Sequence of chain 7.A:
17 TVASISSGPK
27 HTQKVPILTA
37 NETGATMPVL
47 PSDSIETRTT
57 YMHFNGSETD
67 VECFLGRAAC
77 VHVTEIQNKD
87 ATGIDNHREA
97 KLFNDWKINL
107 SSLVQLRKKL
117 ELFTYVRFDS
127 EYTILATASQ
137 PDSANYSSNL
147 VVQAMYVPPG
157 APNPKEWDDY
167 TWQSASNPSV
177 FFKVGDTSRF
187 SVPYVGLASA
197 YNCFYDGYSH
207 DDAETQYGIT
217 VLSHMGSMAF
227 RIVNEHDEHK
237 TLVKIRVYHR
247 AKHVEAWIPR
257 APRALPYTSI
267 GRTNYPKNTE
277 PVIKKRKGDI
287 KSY

Sequence of chain 7.C:
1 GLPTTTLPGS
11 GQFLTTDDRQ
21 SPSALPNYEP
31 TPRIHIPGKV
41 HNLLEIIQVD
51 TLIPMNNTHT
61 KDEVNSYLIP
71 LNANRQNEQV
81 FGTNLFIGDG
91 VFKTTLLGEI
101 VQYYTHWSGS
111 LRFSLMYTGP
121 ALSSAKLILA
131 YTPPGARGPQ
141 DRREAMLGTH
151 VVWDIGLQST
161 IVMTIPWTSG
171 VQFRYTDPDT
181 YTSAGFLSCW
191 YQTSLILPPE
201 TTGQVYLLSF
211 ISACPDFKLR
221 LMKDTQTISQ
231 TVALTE

Binding-site contacts:
Ligand atom C5A contacts residue VAL176 of chain 7.A at 3.6 Å (hydrophobic).
Ligand atom N3A contacts residue PHE186 of chain 7.A at 4.0 Å.
Ligand atom C5A contacts residue PHE186 of chain 7.A at 3.5 Å (hydrophobic).
Ligand atom C4C contacts residue VAL191 of chain 7.A at 3.0 Å (hydrophobic).
Ligand atom N2 contacts residue LEU106 of chain 7.A at 3.8 Å.
Ligand atom N3A contacts residue TYR152 of chain 7.A at 3.5 Å.
Ligand atom O1 contacts residue LEU106 of chain 7.A at 3.8 Å.
Ligand atom C2B contacts residue VAL188 of chain 7.A at 3.5 Å (hydrophobic).
Ligand atom C1C contacts residue TYR128 of chain 7.A at 3.7 Å (hydrophobic).
Ligand atom C1B contacts residue VAL188 of chain 7.A at 3.8 Å (hydrophobic).
Ligand atom C2C contacts residue TYR197 of chain 7.A at 3.7 Å (hydrophobic).
Ligand atom C4A contacts residue PRO174 of chain 7.A at 3.1 Å (hydrophobic).
Ligand atom C4B contacts residue TYR152 of chain 7.A at 3.8 Å (hydrophobic).
Ligand atom O1B contacts residue ILE104 of chain 7.A at 3.9 Å.
Ligand atom C1B contacts residue ILE104 of chain 7.A at 4.0 Å (hydrophobic).
Ligand atom N3A contacts residue PRO174 of chain 7.A at 3.7 Å.
Ligand atom O1 contacts residue MET221 of chain 7.A at 3.8 Å.
Ligand atom C6B contacts residue ILE104 of chain 7.A at 3.6 Å (hydrophobic).
Ligand atom C6B contacts residue TYR128 of chain 7.A at 3.3 Å (hydrophobic).
Ligand atom C4C contacts residue VAL188 of chain 7.A at 3.7 Å (hydrophobic).
Ligand atom C4 contacts residue TYR197 of chain 7.A at 3.8 Å (hydrophobic).
Ligand atom C2A contacts residue TYR152 of chain 7.A at 3.6 Å (hydrophobic).
Ligand atom C4 contacts residue LEU106 of chain 7.A at 3.9 Å (hydrophobic).
Ligand atom C5B contacts residue PHE186 of chain 7.A at 3.9 Å (hydrophobic).
Ligand atom C5C contacts residue VAL191 of chain 7.A at 3.8 Å (hydrophobic).
Ligand atom C2C contacts residue MET221 of chain 7.A at 3.8 Å (hydrophobic).
Ligand atom C4B contacts residue PHE186 of chain 7.A at 3.6 Å (hydrophobic).
Ligand atom N3A contacts residue ALA24 of chain 7.C at 3.8 Å.
Ligand atom C3C contacts residue TYR128 of chain 7.A at 3.4 Å (hydrophobic).
Ligand atom C5A contacts residue ALA150 of chain 7.A at 3.6 Å (hydrophobic).
Ligand atom C3B contacts residue VAL188 of chain 7.A at 3.8 Å (hydrophobic).
Ligand atom C3B contacts residue TYR152 of chain 7.A at 3.7 Å (hydrophobic).
Ligand atom C5B contacts residue MET224 of chain 7.A at 3.9 Å (hydrophobic).
Ligand atom C1C contacts residue LEU106 of chain 7.A at 3.8 Å (hydrophobic).
Ligand atom C2A contacts residue PHE186 of chain 7.A at 3.3 Å (hydrophobic).
Ligand atom O1B contacts residue TYR128 of chain 7.A at 3.4 Å (h-bond).
Ligand atom C5B contacts residue TYR128 of chain 7.A at 4.0 Å (hydrophobic).
Ligand atom C5 contacts residue LEU106 of chain 7.A at 3.8 Å (hydrophobic).
Ligand atom C1B contacts residue TYR128 of chain 7.A at 3.6 Å (hydrophobic).
Ligand atom O1A contacts residue PHE186 of chain 7.A at 3.0 Å.

The small molecule below binds the protein below.
Small molecule (SMILES): Cc1cc(CCCCCOc2ccc(C3=NCCO3)cc2)on1